Sequence of chain 1.B:
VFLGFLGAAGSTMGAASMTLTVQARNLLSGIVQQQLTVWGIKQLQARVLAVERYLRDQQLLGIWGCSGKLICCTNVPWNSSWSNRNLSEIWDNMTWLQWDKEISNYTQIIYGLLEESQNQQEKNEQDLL

The protein below binds the small molecule below.
Small molecule (SMILES): CC(=O)N[C@@H]1[C@@H](O)[C@H](O)[C@@H](CO)O[C@H]1O

Binding-site contacts:
Ligand atom C8 contacts residue ASN105 of chain 1.B at 3.6 Å.
Ligand atom O7 contacts residue ARG106 of chain 1.B at 3.4 Å.
Ligand atom C4 contacts residue ASN107 of chain 1.B at 4.2 Å.
Ligand atom C1 contacts residue ASN107 of chain 1.B at 1.5 Å.
Ligand atom C5 contacts residue ASN107 of chain 1.B at 3.7 Å.
Ligand atom O5 contacts residue ASN107 of chain 1.B at 2.4 Å (h-bond).
Ligand atom C3 contacts residue ASN107 of chain 1.B at 3.8 Å.
Ligand atom N2 contacts residue ASN107 of chain 1.B at 2.8 Å (h-bond).
Ligand atom C8 contacts residue ASN107 of chain 1.B at 3.7 Å.
Ligand atom O7 contacts residue ASN105 of chain 1.B at 3.4 Å (h-bond).
Ligand atom C2 contacts residue ASN107 of chain 1.B at 2.5 Å.
Ligand atom C7 contacts residue ARG106 of chain 1.B at 3.7 Å.
Ligand atom C7 contacts residue ASN105 of chain 1.B at 4.2 Å.
Ligand atom C7 contacts residue ASN107 of chain 1.B at 3.5 Å.
Ligand atom C8 contacts residue ARG106 of chain 1.B at 3.5 Å.
Ligand atom O7 contacts residue ASN107 of chain 1.B at 3.3 Å (h-bond).